Sequence of chain 1.B:
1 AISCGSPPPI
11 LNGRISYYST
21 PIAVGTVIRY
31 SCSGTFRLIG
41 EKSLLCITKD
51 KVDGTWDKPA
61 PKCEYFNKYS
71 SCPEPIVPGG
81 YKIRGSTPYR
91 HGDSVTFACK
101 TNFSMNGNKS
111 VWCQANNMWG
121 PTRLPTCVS

Binding-site contacts:
Ligand atom O5 contacts residue ASN102 of chain 1.B at 3.5 Å (h-bond).
Ligand atom O7 contacts residue ASN102 of chain 1.B at 2.8 Å (h-bond).
Ligand atom N2 contacts residue THR101 of chain 1.B at 4.0 Å.
Ligand atom C7 contacts residue THR101 of chain 1.B at 3.9 Å.
Ligand atom N2 contacts residue ASN102 of chain 1.B at 3.6 Å (h-bond).
Ligand atom O1 contacts residue ASN102 of chain 1.B at 2.6 Å (h-bond).
Ligand atom C8 contacts residue THR101 of chain 1.B at 4.0 Å.
Ligand atom C1 contacts residue ASN102 of chain 1.B at 2.7 Å.
Ligand atom C7 contacts residue ASN102 of chain 1.B at 3.4 Å.
Ligand atom O1 contacts residue THR101 of chain 1.B at 4.1 Å.
Ligand atom C2 contacts residue ASN102 of chain 1.B at 3.4 Å.
Ligand atom O7 contacts residue THR101 of chain 1.B at 4.3 Å.

The protein below binds the small molecule below.
Small molecule (SMILES): CC(=O)N[C@@H]1[C@@H](O)[C@H](O)[C@@H](CO)O[C@@H]1O